Sequence of chain 2.C:
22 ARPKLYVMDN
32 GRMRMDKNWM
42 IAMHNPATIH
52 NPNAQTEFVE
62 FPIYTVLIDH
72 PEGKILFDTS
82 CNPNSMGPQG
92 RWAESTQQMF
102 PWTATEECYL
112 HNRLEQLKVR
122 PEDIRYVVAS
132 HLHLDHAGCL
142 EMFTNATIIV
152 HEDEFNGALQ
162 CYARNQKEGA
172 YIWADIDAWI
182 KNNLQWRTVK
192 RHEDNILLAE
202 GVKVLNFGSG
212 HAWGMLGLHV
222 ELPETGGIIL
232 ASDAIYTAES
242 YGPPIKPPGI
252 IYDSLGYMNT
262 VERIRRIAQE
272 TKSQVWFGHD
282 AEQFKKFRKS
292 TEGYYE

Binding-site contacts:
Ligand atom O9 contacts residue HIS134 of chain 2.C at 3.6 Å.
Ligand atom O6 contacts residue HIS134 of chain 2.C at 3.1 Å (h-bond).
Ligand atom C4 contacts residue PHE62 of chain 2.C at 4.0 Å (hydrophobic).
Ligand atom OAP contacts residue ASP234 of chain 2.C at 2.7 Å (salt-bridge).
Ligand atom C4 contacts residue ASP136 of chain 2.C at 3.7 Å.
Ligand atom N7 contacts residue TYR237 of chain 2.C at 3.6 Å.
Ligand atom C2 contacts residue ASP136 of chain 2.C at 3.6 Å.
Ligand atom O9 contacts residue ALA171 of chain 2.C at 3.4 Å.
Ligand atom C14 contacts residue TRP40 of chain 2.C at 3.8 Å (hydrophobic).
Ligand atom O6 contacts residue FE1 of chain 2.GA at 3.4 Å.
Ligand atom C1 contacts residue ASP136 of chain 2.C at 3.8 Å.
Ligand atom O12 contacts residue ILE251 of chain 2.C at 3.4 Å.
Ligand atom O6 contacts residue CO1 of chain 2.FA at 2.2 Å.
Ligand atom C5 contacts residue MET36 of chain 2.C at 3.6 Å (hydrophobic).
Ligand atom C10 contacts residue PHE101 of chain 2.C at 3.8 Å (hydrophobic).
Ligand atom C1 contacts residue TYR237 of chain 2.C at 3.9 Å (hydrophobic).
Ligand atom C2 contacts residue FE1 of chain 2.GA at 2.9 Å.
Ligand atom OAP contacts residue FE1 of chain 2.GA at 2.0 Å.
Ligand atom C19 contacts residue GLY170 of chain 2.C at 3.3 Å.
Ligand atom C5 contacts residue FE1 of chain 2.GA at 3.9 Å.
Ligand atom C4 contacts residue HIS280 of chain 2.C at 3.4 Å.
Ligand atom OAP contacts residue HIS280 of chain 2.C at 3.2 Å (h-bond).
Ligand atom C5 contacts residue PHE62 of chain 2.C at 3.7 Å (hydrophobic).
Ligand atom C11 contacts residue ILE251 of chain 2.C at 3.8 Å (hydrophobic).
Ligand atom C5 contacts residue ASP136 of chain 2.C at 3.8 Å.
Ligand atom C4 contacts residue TYR237 of chain 2.C at 3.4 Å (hydrophobic).
Ligand atom C2 contacts residue TYR237 of chain 2.C at 3.3 Å (hydrophobic).
Ligand atom C1 contacts residue FE1 of chain 2.GA at 3.9 Å.
Ligand atom O6 contacts residue TYR237 of chain 2.C at 3.3 Å (h-bond).
Ligand atom O12 contacts residue HIS212 of chain 2.C at 4.0 Å.
Ligand atom C2 contacts residue ASP234 of chain 2.C at 3.2 Å.
Ligand atom C4 contacts residue FE1 of chain 2.GA at 3.1 Å.
Ligand atom C4 contacts residue ASP234 of chain 2.C at 4.0 Å.
Ligand atom C20 contacts residue GLY170 of chain 2.C at 3.7 Å.
Ligand atom O6 contacts residue HIS212 of chain 2.C at 3.1 Å (h-bond).
Ligand atom OAP contacts residue ASP136 of chain 2.C at 3.1 Å (salt-bridge).
Ligand atom OAP contacts residue CO1 of chain 2.FA at 3.7 Å.
Ligand atom C2 contacts residue CO1 of chain 2.FA at 3.2 Å.
Ligand atom O6 contacts residue ASP234 of chain 2.C at 3.0 Å (salt-bridge).
Ligand atom OAP contacts residue TYR237 of chain 2.C at 3.3 Å.

This small molecule binds to this protein.
Small molecule (SMILES): CCCCCCCCCC(=O)CC(=O)N[C@H]1CCOC1=O